Sequence of chain 2.D:
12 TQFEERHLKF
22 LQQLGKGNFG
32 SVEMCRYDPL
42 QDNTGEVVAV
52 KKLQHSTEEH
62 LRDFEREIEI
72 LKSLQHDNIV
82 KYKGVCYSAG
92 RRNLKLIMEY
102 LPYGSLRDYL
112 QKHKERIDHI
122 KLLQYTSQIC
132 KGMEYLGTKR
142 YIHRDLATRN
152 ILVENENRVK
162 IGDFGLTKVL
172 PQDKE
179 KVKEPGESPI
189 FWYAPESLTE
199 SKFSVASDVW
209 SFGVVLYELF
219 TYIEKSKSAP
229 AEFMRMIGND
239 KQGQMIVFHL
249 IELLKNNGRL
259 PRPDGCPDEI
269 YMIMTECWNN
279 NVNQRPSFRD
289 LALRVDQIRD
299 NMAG

Sequence of chain 2.C:
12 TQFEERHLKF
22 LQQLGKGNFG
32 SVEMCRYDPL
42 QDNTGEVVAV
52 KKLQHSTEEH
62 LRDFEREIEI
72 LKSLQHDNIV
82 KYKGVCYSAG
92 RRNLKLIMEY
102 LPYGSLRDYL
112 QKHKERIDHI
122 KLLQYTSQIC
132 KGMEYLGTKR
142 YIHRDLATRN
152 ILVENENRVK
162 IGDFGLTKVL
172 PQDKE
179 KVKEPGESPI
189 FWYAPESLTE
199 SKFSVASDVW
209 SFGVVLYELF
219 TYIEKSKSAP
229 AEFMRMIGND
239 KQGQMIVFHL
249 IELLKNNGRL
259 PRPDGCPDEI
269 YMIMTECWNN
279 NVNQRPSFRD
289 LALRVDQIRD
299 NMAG

This protein binds this small molecule.
Small molecule (SMILES): Cc1cnc(Nc2ccc(N3CCN(C)CC3)cc2)nc1Nc1cccc(S(=O)(=O)NC(C)(C)C)c1

Binding-site contacts:
Ligand atom C5 contacts residue ALA50 of chain 2.D at 3.8 Å (hydrophobic).
Ligand atom C7 contacts residue LEU25 of chain 2.D at 3.6 Å (hydrophobic).
Ligand atom C2 contacts residue ALA50 of chain 2.D at 3.7 Å (hydrophobic).
Ligand atom O1 contacts residue ASP164 of chain 2.D at 3.5 Å.
Ligand atom C6 contacts residue LEU102 of chain 2.D at 3.6 Å (hydrophobic).
Ligand atom C10 contacts residue GLY105 of chain 2.D at 3.7 Å.
Ligand atom C2 contacts residue LEU153 of chain 2.D at 3.5 Å (hydrophobic).
Ligand atom N1 contacts residue VAL33 of chain 2.D at 3.5 Å.
Ligand atom C5 contacts residue GLY163 of chain 2.D at 3.8 Å.
Ligand atom C3 contacts residue LEU102 of chain 2.D at 3.6 Å (hydrophobic).
Ligand atom C18 contacts residue LEU25 of chain 2.D at 3.7 Å (hydrophobic).
Ligand atom C12 contacts residue LEU25 of chain 2.D at 3.2 Å (hydrophobic).
Ligand atom C15 contacts residue ARG17 of chain 2.C at 3.5 Å.
Ligand atom C7 contacts residue GLY105 of chain 2.D at 3.6 Å.
Ligand atom N4 contacts residue LEU102 of chain 2.D at 2.7 Å (h-bond).
Ligand atom C6 contacts residue GLY105 of chain 2.D at 3.5 Å.
Ligand atom C24 contacts residue LYS52 of chain 2.D at 3.7 Å.
Ligand atom C7 contacts residue TYR101 of chain 2.D at 3.8 Å (hydrophobic).
Ligand atom C11 contacts residue GLY105 of chain 2.D at 3.6 Å.
Ligand atom N3 contacts residue LEU153 of chain 2.D at 3.5 Å.
Ligand atom O1 contacts residue ASN151 of chain 2.D at 3.2 Å.
Ligand atom C3 contacts residue GLU100 of chain 2.D at 3.4 Å.
Ligand atom N4 contacts residue TYR101 of chain 2.D at 3.7 Å.
Ligand atom C9 contacts residue GLY105 of chain 2.D at 3.8 Å.
Ligand atom N2 contacts residue LEU102 of chain 2.D at 3.0 Å (h-bond).
Ligand atom C3 contacts residue ALA50 of chain 2.D at 3.6 Å (hydrophobic).
Ligand atom C7 contacts residue ARG17 of chain 2.C at 3.8 Å.
Ligand atom C19 contacts residue LEU25 of chain 2.D at 3.6 Å (hydrophobic).
Ligand atom C19 contacts residue GLY26 of chain 2.D at 3.6 Å.
Ligand atom N7 contacts residue ASP164 of chain 2.D at 3.5 Å (salt-bridge).
Ligand atom C24 contacts residue ASP164 of chain 2.D at 3.5 Å.
Ligand atom C25 contacts residue GLY26 of chain 2.D at 3.6 Å.
Ligand atom C1 contacts residue LEU153 of chain 2.D at 3.4 Å (hydrophobic).
Ligand atom C8 contacts residue GLY105 of chain 2.D at 3.7 Å.
Ligand atom C14 contacts residue ASP109 of chain 2.D at 3.7 Å.
Ligand atom C7 contacts residue LEU102 of chain 2.D at 3.6 Å (hydrophobic).
Ligand atom C4 contacts residue LEU102 of chain 2.D at 3.6 Å (hydrophobic).
Ligand atom C8 contacts residue LEU25 of chain 2.D at 3.7 Å (hydrophobic).
Ligand atom C5 contacts residue MET99 of chain 2.D at 3.8 Å (hydrophobic).
Ligand atom C8 contacts residue ARG17 of chain 2.C at 3.5 Å.